Binding-site contacts:
Ligand atom C18 contacts residue MSE130 of chain 1.A at 3.8 Å.
Ligand atom C10 contacts residue GLY8 of chain 1.A at 3.4 Å.
Ligand atom C17 contacts residue SER7 of chain 1.A at 3.6 Å.
Ligand atom C01 contacts residue GLN10 of chain 1.A at 3.5 Å.
Ligand atom N13 contacts residue HIS44 of chain 1.A at 3.6 Å (h-bond).
Ligand atom C05 contacts residue GLN148 of chain 1.A at 3.2 Å.
Ligand atom C18 contacts residue GLY8 of chain 1.A at 3.6 Å.
Ligand atom C16 contacts residue GLY8 of chain 1.A at 3.6 Å.
Ligand atom C10 contacts residue ATP1 of chain 1.B at 3.8 Å.
Ligand atom C15 contacts residue PHE6 of chain 1.A at 3.5 Å (hydrophobic).
Ligand atom O06 contacts residue GLN148 of chain 1.A at 2.9 Å.
Ligand atom N13 contacts residue ASP133 of chain 1.A at 2.9 Å (salt-bridge).
Ligand atom N02 contacts residue GLN10 of chain 1.A at 3.9 Å.
Ligand atom C07 contacts residue MSE130 of chain 1.A at 3.8 Å.
Ligand atom C15 contacts residue ILE134 of chain 1.A at 3.8 Å (hydrophobic).
Ligand atom C12 contacts residue HIS44 of chain 1.A at 3.4 Å.
Ligand atom C17 contacts residue VAL142 of chain 1.A at 3.7 Å (hydrophobic).
Ligand atom C03 contacts residue HIS44 of chain 1.A at 3.8 Å.
Ligand atom C01 contacts residue THR47 of chain 1.A at 3.9 Å.
Ligand atom C14 contacts residue MSE130 of chain 1.A at 3.7 Å.
Ligand atom C17 contacts residue VAL144 of chain 1.A at 3.6 Å (hydrophobic).
Ligand atom C03 contacts residue TYR126 of chain 1.A at 3.7 Å (hydrophobic).
Ligand atom C18 contacts residue VAL144 of chain 1.A at 3.9 Å (hydrophobic).
Ligand atom N02 contacts residue TYR126 of chain 1.A at 3.4 Å.
Ligand atom C03 contacts residue GLN10 of chain 1.A at 3.9 Å.
Ligand atom C07 contacts residue GLN148 of chain 1.A at 3.1 Å.
Ligand atom C12 contacts residue ASP133 of chain 1.A at 3.7 Å.
Ligand atom N02 contacts residue HIS44 of chain 1.A at 3.1 Å (h-bond).
Ligand atom N13 contacts residue MSE130 of chain 1.A at 3.6 Å.
Ligand atom C16 contacts residue SER7 of chain 1.A at 3.6 Å.
Ligand atom N04 contacts residue GLN10 of chain 1.A at 3.5 Å (h-bond).
Ligand atom O08 contacts residue HIS44 of chain 1.A at 3.6 Å (h-bond).
Ligand atom N04 contacts residue ATP1 of chain 1.B at 3.7 Å.
Ligand atom O06 contacts residue ATP1 of chain 1.B at 3.3 Å (h-bond).
Ligand atom O06 contacts residue MG1 of chain 1.C at 3.7 Å.
Ligand atom C16 contacts residue VAL142 of chain 1.A at 3.8 Å (hydrophobic).
Ligand atom C16 contacts residue PHE6 of chain 1.A at 3.5 Å (hydrophobic).
Ligand atom C16 contacts residue ILE134 of chain 1.A at 3.8 Å (hydrophobic).
Ligand atom C05 contacts residue ATP1 of chain 1.B at 3.7 Å.
Ligand atom C17 contacts residue GLY8 of chain 1.A at 3.4 Å.

This small molecule binds to this protein.
Small molecule (SMILES): CNC1=NC(=O)[C@H]([C@H](C)c2c[nH]c3ccccc23)O1

Sequence of chain 1.A:
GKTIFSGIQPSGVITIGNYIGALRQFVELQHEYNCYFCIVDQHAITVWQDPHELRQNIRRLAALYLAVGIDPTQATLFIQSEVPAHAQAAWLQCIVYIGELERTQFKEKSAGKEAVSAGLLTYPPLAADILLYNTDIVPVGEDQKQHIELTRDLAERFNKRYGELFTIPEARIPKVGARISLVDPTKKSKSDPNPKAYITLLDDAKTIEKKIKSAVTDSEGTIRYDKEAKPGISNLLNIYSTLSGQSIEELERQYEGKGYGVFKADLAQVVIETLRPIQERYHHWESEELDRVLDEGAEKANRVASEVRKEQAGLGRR